Binding-site contacts:
Ligand atom O4 contacts residue GLY434 of chain 1.B at 2.6 Å (h-bond).
Ligand atom O1 contacts residue GLY434 of chain 1.B at 3.7 Å.
Ligand atom C3 contacts residue ARG432 of chain 1.B at 3.3 Å.
Ligand atom C4 contacts residue GLY434 of chain 1.B at 3.3 Å.
Ligand atom O5P contacts residue THR350 of chain 1.B at 2.6 Å (h-bond).
Ligand atom O6 contacts residue SER435 of chain 1.B at 3.8 Å.
Ligand atom O3P contacts residue TRP398 of chain 1.B at 2.7 Å (h-bond).
Ligand atom O4 contacts residue THR438 of chain 1.B at 3.5 Å (h-bond).
Ligand atom O5 contacts residue LEU347 of chain 1.B at 3.8 Å.
Ligand atom O5P contacts residue THR348 of chain 1.B at 3.6 Å (h-bond).
Ligand atom O2P contacts residue GLY434 of chain 1.B at 2.9 Å (h-bond).
Ligand atom O4P contacts residue THR348 of chain 1.B at 2.5 Å (h-bond).
Ligand atom O2 contacts residue GLY430 of chain 1.B at 3.5 Å (h-bond).
Ligand atom O3 contacts residue ARG432 of chain 1.B at 2.7 Å (salt-bridge).
Ligand atom C6 contacts residue THR438 of chain 1.B at 3.5 Å.
Ligand atom O4 contacts residue GLY436 of chain 1.B at 3.7 Å.
Ligand atom P2 contacts residue THR349 of chain 1.B at 3.7 Å.
Ligand atom O2P contacts residue PRO433 of chain 1.B at 3.8 Å.
Ligand atom O6 contacts residue THR349 of chain 1.B at 3.1 Å (h-bond).
Ligand atom O3P contacts residue ARG405 of chain 1.B at 3.1 Å (salt-bridge).
Ligand atom C3 contacts residue GLY434 of chain 1.B at 3.5 Å.
Ligand atom C6 contacts residue SER353 of chain 1.B at 3.7 Å.
Ligand atom P2 contacts residue SER435 of chain 1.B at 3.5 Å.
Ligand atom P1 contacts residue ARG405 of chain 1.B at 3.6 Å.
Ligand atom O6P contacts residue SER435 of chain 1.B at 3.1 Å (h-bond).
Ligand atom O1P contacts residue ARG405 of chain 1.B at 2.6 Å (salt-bridge).
Ligand atom O6 contacts residue THR348 of chain 1.B at 3.6 Å.
Ligand atom O5P contacts residue SER435 of chain 1.B at 2.9 Å (h-bond).
Ligand atom O4 contacts residue TYR437 of chain 1.B at 2.9 Å (h-bond).
Ligand atom C5 contacts residue GLY434 of chain 1.B at 3.5 Å.
Ligand atom P2 contacts residue THR348 of chain 1.B at 3.5 Å.
Ligand atom O6P contacts residue SER353 of chain 1.B at 3.6 Å.
Ligand atom O5P contacts residue THR349 of chain 1.B at 3.4 Å (h-bond).
Ligand atom O3 contacts residue TRP398 of chain 1.B at 3.7 Å.
Ligand atom O6P contacts residue GLY436 of chain 1.B at 2.9 Å (h-bond).
Ligand atom O4P contacts residue SER353 of chain 1.B at 2.6 Å (h-bond).
Ligand atom O3 contacts residue GLY430 of chain 1.B at 3.1 Å.
Ligand atom O2 contacts residue LEU347 of chain 1.B at 3.5 Å.
Ligand atom C6 contacts residue LEU347 of chain 1.B at 3.6 Å (hydrophobic).
Ligand atom P2 contacts residue SER353 of chain 1.B at 3.6 Å.

Sequence of chain 1.B:
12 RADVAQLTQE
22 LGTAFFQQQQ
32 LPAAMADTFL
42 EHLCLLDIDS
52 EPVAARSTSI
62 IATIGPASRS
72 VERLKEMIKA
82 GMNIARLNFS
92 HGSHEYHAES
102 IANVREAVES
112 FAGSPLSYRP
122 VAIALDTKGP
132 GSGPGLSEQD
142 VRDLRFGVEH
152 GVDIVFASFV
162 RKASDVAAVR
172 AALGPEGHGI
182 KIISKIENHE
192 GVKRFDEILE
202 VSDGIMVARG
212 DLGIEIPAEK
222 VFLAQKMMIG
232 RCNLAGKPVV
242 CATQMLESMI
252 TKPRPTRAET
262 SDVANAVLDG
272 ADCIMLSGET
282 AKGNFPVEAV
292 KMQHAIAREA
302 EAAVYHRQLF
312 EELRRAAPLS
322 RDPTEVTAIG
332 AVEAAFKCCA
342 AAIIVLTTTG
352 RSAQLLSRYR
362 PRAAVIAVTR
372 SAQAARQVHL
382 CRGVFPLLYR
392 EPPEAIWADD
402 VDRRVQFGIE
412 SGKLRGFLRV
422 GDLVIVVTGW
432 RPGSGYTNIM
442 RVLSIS

This small molecule binds to this protein.
Small molecule (SMILES): O=P(O)(O)OC[C@H]1O[C@](O)(COP(=O)(O)O)[C@@H](O)[C@@H]1O